Binding-site contacts:
Ligand atom C2 contacts residue ZN1 of chain 1.D at 2.9 Å.
Ligand atom C9 contacts residue VAL25 of chain 1.A at 3.3 Å (hydrophobic).
Ligand atom C2 contacts residue HIS139 of chain 1.A at 3.5 Å.
Ligand atom O3 contacts residue ZN1 of chain 1.D at 2.1 Å.
Ligand atom O3 contacts residue HIS79 of chain 1.A at 3.4 Å (h-bond).
Ligand atom O10 contacts residue PHE51 of chain 1.A at 3.3 Å.
Ligand atom O17 contacts residue LYS161 of chain 1.A at 3.5 Å (salt-bridge).
Ligand atom C7 contacts residue VAL25 of chain 1.A at 3.3 Å (hydrophobic).
Ligand atom O3 contacts residue ASP81 of chain 1.A at 2.9 Å (salt-bridge).
Ligand atom C1 contacts residue ZN1 of chain 1.D at 3.2 Å.
Ligand atom C2 contacts residue HIS79 of chain 1.A at 3.6 Å.
Ligand atom O4 contacts residue ZN1 of chain 1.C at 2.7 Å.
Ligand atom C8 contacts residue PHE51 of chain 1.A at 3.4 Å (hydrophobic).
Ligand atom O17 contacts residue HIS197 of chain 1.A at 2.9 Å.
Ligand atom O18 contacts residue ASN167 of chain 1.A at 2.9 Å (h-bond).
Ligand atom O17 contacts residue ZN1 of chain 1.D at 2.4 Å.
Ligand atom O18 contacts residue GLY166 of chain 1.A at 3.5 Å.
Ligand atom O18 contacts residue LYS161 of chain 1.A at 2.9 Å (salt-bridge).
Ligand atom O10 contacts residue VAL25 of chain 1.A at 3.2 Å.
Ligand atom C16 contacts residue LYS161 of chain 1.A at 3.6 Å.
Ligand atom O17 contacts residue CYS158 of chain 1.A at 3.5 Å.
Ligand atom O3 contacts residue ZN1 of chain 1.C at 2.1 Å.
Ligand atom O3 contacts residue HIS139 of chain 1.A at 3.3 Å (h-bond).
Ligand atom C9 contacts residue PHE51 of chain 1.A at 3.6 Å (hydrophobic).
Ligand atom C8 contacts residue VAL25 of chain 1.A at 3.3 Å (hydrophobic).
Ligand atom O18 contacts residue HIS139 of chain 1.A at 3.5 Å.
Ligand atom C21 contacts residue TRP28 of chain 1.A at 3.7 Å (hydrophobic).
Ligand atom O4 contacts residue HIS79 of chain 1.A at 3.1 Å (h-bond).
Ligand atom O3 contacts residue HIS77 of chain 1.A at 3.6 Å (h-bond).
Ligand atom O4 contacts residue HIS139 of chain 1.A at 2.9 Å.
Ligand atom C16 contacts residue HIS139 of chain 1.A at 3.5 Å.
Ligand atom C23 contacts residue GLY166 of chain 1.A at 3.7 Å.
Ligand atom C11 contacts residue SER80 of chain 1.A at 3.3 Å.
Ligand atom O12 contacts residue SER80 of chain 1.A at 3.6 Å.
Ligand atom C2 contacts residue ZN1 of chain 1.C at 2.7 Å.
Ligand atom O17 contacts residue HIS139 of chain 1.A at 3.4 Å.
Ligand atom C19 contacts residue HIS197 of chain 1.A at 3.6 Å.
Ligand atom C16 contacts residue ZN1 of chain 1.D at 3.4 Å.
Ligand atom O4 contacts residue ASN167 of chain 1.A at 3.0 Å (h-bond).
Ligand atom C15 contacts residue ASN167 of chain 1.A at 3.6 Å.

The small molecule below binds the protein below.
Small molecule (SMILES): O=C(O)[C@@H](Cc1ccc2c(c1)OCO2)[C@H](Cc1ccc2c(c1)OCO2)C(=O)O

Sequence of chain 1.A:
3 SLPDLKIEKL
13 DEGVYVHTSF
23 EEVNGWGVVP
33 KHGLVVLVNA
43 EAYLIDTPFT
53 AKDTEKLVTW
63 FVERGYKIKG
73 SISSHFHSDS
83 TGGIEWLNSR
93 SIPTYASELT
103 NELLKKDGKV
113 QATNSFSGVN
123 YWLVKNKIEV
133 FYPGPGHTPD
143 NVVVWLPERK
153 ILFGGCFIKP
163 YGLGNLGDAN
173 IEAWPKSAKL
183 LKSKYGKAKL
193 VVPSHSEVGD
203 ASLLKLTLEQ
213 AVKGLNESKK